Sequence of chain 1.B:
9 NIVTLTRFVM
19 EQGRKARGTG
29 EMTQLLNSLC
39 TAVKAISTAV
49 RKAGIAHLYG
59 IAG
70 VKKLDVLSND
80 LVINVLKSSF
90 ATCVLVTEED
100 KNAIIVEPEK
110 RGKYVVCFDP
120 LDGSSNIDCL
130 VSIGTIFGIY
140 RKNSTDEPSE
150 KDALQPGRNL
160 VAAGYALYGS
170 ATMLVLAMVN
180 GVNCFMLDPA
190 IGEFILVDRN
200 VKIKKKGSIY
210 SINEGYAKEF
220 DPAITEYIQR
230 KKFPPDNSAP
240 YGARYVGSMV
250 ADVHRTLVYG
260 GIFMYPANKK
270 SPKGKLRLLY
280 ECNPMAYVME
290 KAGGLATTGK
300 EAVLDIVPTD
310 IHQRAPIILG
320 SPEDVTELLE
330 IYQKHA

A protein and the small-molecule ligand that binds it are described below.
Small molecule (SMILES): O=P(O)(O)OC[C@H]1O[C@](O)(CO)[C@@H](O)[C@@H]1O

Binding-site contacts:
Ligand atom O2 contacts residue GLY122 of chain 1.B at 3.8 Å.
Ligand atom C6 contacts residue TYR264 of chain 1.B at 4.0 Å (hydrophobic).
Ligand atom O2P contacts residue ASN212 of chain 1.B at 2.9 Å (h-bond).
Ligand atom P contacts residue TYR244 of chain 1.B at 3.9 Å.
Ligand atom C1 contacts residue LYS274 of chain 1.B at 3.8 Å.
Ligand atom O1P contacts residue TYR264 of chain 1.B at 2.4 Å (h-bond).
Ligand atom O1 contacts residue ASP121 of chain 1.B at 3.7 Å.
Ligand atom O2 contacts residue GLY246 of chain 1.B at 3.8 Å.
Ligand atom O1P contacts residue LYS274 of chain 1.B at 3.9 Å.
Ligand atom O1P contacts residue TYR215 of chain 1.B at 2.8 Å (h-bond).
Ligand atom C6 contacts residue GLY246 of chain 1.B at 3.7 Å.
Ligand atom O1 contacts residue LEU275 of chain 1.B at 3.8 Å.
Ligand atom O3P contacts residue ARG243 of chain 1.A at 2.7 Å (salt-bridge).
Ligand atom O3 contacts residue ASP121 of chain 1.B at 2.7 Å (salt-bridge).
Ligand atom O2P contacts residue ARG243 of chain 1.A at 3.5 Å (salt-bridge).
Ligand atom C5 contacts residue LYS274 of chain 1.B at 3.7 Å.
Ligand atom C1 contacts residue GLU280 of chain 1.B at 3.8 Å.
Ligand atom O6 contacts residue LYS274 of chain 1.B at 3.0 Å (salt-bridge).
Ligand atom C2 contacts residue LYS274 of chain 1.B at 3.8 Å.
Ligand atom C3 contacts residue ASP121 of chain 1.B at 3.7 Å.
Ligand atom O1P contacts residue ASN212 of chain 1.B at 3.9 Å.
Ligand atom O6 contacts residue TYR244 of chain 1.B at 3.9 Å.
Ligand atom C3 contacts residue MET248 of chain 1.B at 3.6 Å (hydrophobic).
Ligand atom O3 contacts residue MET248 of chain 1.B at 2.8 Å (h-bond).
Ligand atom C6 contacts residue TYR244 of chain 1.B at 3.6 Å (hydrophobic).
Ligand atom C6 contacts residue LYS274 of chain 1.B at 3.7 Å.
Ligand atom P contacts residue ARG243 of chain 1.A at 3.8 Å.
Ligand atom O3 contacts residue GLY122 of chain 1.B at 3.7 Å.
Ligand atom O4 contacts residue MET248 of chain 1.B at 3.3 Å (h-bond).
Ligand atom C4 contacts residue GLY246 of chain 1.B at 3.5 Å.
Ligand atom O2P contacts residue TYR264 of chain 1.B at 3.7 Å.
Ligand atom O3 contacts residue SER247 of chain 1.B at 3.6 Å.
Ligand atom O5 contacts residue LYS274 of chain 1.B at 2.8 Å (salt-bridge).
Ligand atom C3 contacts residue LEU275 of chain 1.B at 4.0 Å (hydrophobic).
Ligand atom O1 contacts residue GLU280 of chain 1.B at 2.4 Å (salt-bridge).
Ligand atom P contacts residue TYR264 of chain 1.B at 3.6 Å.
Ligand atom P contacts residue ASN212 of chain 1.B at 3.7 Å.
Ligand atom O2P contacts residue TYR244 of chain 1.B at 2.7 Å (h-bond).
Ligand atom O6 contacts residue TYR264 of chain 1.B at 3.2 Å.
Ligand atom C4 contacts residue MET248 of chain 1.B at 3.6 Å (hydrophobic).

Sequence of chain 1.A:
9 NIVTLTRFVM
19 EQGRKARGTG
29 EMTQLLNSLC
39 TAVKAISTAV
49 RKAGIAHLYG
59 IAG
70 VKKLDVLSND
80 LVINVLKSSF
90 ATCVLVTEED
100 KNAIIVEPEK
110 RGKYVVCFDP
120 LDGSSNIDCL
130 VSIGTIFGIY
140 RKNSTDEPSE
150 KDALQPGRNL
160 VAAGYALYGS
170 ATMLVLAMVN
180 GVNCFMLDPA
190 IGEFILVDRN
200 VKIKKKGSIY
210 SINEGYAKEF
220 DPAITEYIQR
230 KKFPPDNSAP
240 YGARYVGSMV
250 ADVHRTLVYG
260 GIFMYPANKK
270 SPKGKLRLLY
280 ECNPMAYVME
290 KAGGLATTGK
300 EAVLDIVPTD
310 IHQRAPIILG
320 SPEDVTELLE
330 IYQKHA